Sequence of chain 2.B:
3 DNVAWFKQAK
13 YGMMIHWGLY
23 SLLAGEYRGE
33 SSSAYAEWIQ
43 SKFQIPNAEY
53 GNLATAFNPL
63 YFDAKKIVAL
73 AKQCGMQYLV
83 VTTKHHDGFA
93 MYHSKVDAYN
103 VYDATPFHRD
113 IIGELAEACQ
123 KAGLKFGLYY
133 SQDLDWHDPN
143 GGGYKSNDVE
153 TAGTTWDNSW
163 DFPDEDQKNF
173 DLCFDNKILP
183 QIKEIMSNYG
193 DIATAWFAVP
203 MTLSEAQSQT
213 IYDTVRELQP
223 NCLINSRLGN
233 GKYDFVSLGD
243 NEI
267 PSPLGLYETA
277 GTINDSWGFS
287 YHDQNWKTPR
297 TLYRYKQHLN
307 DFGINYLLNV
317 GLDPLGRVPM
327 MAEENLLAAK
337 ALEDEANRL

The small molecule below binds the protein below.
Small molecule (SMILES): CC(=O)N[C@@H]1[C@@H](O)[C@H](O)[C@@H](CO[C@@H]2O[C@@H](C)[C@@H](O)[C@@H](O)[C@@H]2O)O[C@H]1O

Binding-site contacts:
Ligand atom C6 contacts residue TRP283 of chain 2.B at 4.3 Å (hydrophobic).
Ligand atom C8 contacts residue THR153 of chain 2.B at 4.1 Å.
Ligand atom O4 contacts residue TYR131 of chain 2.B at 2.8 Å (h-bond).
Ligand atom C7 contacts residue ALA154 of chain 2.B at 3.7 Å (hydrophobic).
Ligand atom O3 contacts residue THR153 of chain 2.B at 4.0 Å.
Ligand atom O3 contacts residue HIS18 of chain 2.B at 4.1 Å.
Ligand atom O3 contacts residue GLU39 of chain 2.B at 2.8 Å (salt-bridge).
Ligand atom O3 contacts residue TRP40 of chain 2.B at 3.3 Å (h-bond).
Ligand atom O3 contacts residue TRP40 of chain 2.B at 4.0 Å.
Ligand atom C1 contacts residue TYR37 of chain 2.B at 4.0 Å (hydrophobic).
Ligand atom C4 contacts residue HIS18 of chain 2.B at 3.6 Å.
Ligand atom C8 contacts residue ALA154 of chain 2.B at 4.2 Å (hydrophobic).
Ligand atom O4 contacts residue HIS18 of chain 2.B at 2.9 Å (h-bond).
Ligand atom O5 contacts residue TYR37 of chain 2.B at 4.1 Å.
Ligand atom C2 contacts residue TYR131 of chain 2.B at 3.9 Å (hydrophobic).
Ligand atom O4 contacts residue TRP158 of chain 2.B at 3.8 Å.
Ligand atom C3 contacts residue HIS87 of chain 2.B at 4.2 Å.
Ligand atom C4 contacts residue TYR131 of chain 2.B at 4.0 Å (hydrophobic).
Ligand atom C7 contacts residue THR153 of chain 2.B at 4.0 Å.
Ligand atom O4 contacts residue TRP40 of chain 2.B at 3.8 Å.
Ligand atom C2 contacts residue TRP40 of chain 2.B at 3.6 Å (hydrophobic).
Ligand atom C4 contacts residue HIS87 of chain 2.B at 4.2 Å.
Ligand atom O7 contacts residue ALA154 of chain 2.B at 2.7 Å (h-bond).
Ligand atom O2 contacts residue HIS88 of chain 2.B at 3.6 Å (h-bond).
Ligand atom C3 contacts residue TRP40 of chain 2.B at 3.9 Å (hydrophobic).
Ligand atom O5 contacts residue TYR131 of chain 2.B at 4.0 Å.
Ligand atom O3 contacts residue TRP283 of chain 2.B at 4.2 Å.
Ligand atom O4 contacts residue HIS87 of chain 2.B at 3.2 Å (h-bond).
Ligand atom O3 contacts residue HIS87 of chain 2.B at 3.3 Å (h-bond).
Ligand atom O2 contacts residue TRP40 of chain 2.B at 2.5 Å (h-bond).
Ligand atom C3 contacts residue GLU39 of chain 2.B at 3.8 Å.
Ligand atom C6 contacts residue ARG229 of chain 2.B at 4.2 Å.
Ligand atom C6 contacts residue TRP198 of chain 2.B at 3.4 Å (hydrophobic).
Ligand atom C2 contacts residue TYR37 of chain 2.B at 3.6 Å (hydrophobic).
Ligand atom O1 contacts residue TYR37 of chain 2.B at 3.1 Å (h-bond).
Ligand atom O3 contacts residue ALA154 of chain 2.B at 3.7 Å.
Ligand atom C2 contacts residue HIS88 of chain 2.B at 3.9 Å.
Ligand atom O7 contacts residue THR153 of chain 2.B at 3.3 Å.
Ligand atom C4 contacts residue TRP283 of chain 2.B at 4.1 Å (hydrophobic).
Ligand atom O5 contacts residue TRP198 of chain 2.B at 3.8 Å.